Sequence of chain 1.A:
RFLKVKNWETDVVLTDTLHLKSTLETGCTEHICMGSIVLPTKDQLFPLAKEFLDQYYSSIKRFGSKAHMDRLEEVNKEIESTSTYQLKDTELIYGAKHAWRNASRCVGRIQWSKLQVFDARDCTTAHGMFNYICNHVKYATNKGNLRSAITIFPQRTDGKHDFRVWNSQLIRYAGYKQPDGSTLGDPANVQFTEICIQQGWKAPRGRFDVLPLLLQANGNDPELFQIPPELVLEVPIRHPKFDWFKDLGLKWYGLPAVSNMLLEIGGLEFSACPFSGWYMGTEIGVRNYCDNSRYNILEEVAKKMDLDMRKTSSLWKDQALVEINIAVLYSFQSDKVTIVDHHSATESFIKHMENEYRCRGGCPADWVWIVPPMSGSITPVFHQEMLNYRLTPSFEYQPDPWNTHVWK

Binding-site contacts:
Ligand atom C09 contacts residue GLU296 of chain 1.A at 3.5 Å.
Ligand atom N28 contacts residue HEM1 of chain 1.C at 3.6 Å.
Ligand atom C23 contacts residue ASN273 of chain 1.A at 3.3 Å.
Ligand atom C03 contacts residue HEM1 of chain 1.C at 3.0 Å.
Ligand atom N02 contacts residue GLU296 of chain 1.A at 2.5 Å (salt-bridge).
Ligand atom C10 contacts residue HEM1 of chain 1.C at 3.7 Å.
Ligand atom N02 contacts residue PRO269 of chain 1.A at 3.7 Å.
Ligand atom N02 contacts residue HEM1 of chain 1.C at 3.8 Å.
Ligand atom N01 contacts residue GLU296 of chain 1.A at 2.6 Å (salt-bridge).
Ligand atom N28 contacts residue TRP382 of chain 1.A at 3.4 Å.
Ligand atom C08 contacts residue VAL271 of chain 1.A at 3.6 Å (hydrophobic).
Ligand atom C29 contacts residue HEM1 of chain 1.C at 3.6 Å.
Ligand atom C07 contacts residue HEM1 of chain 1.C at 3.4 Å.
Ligand atom C26 contacts residue HEM1 of chain 1.C at 3.2 Å.
Ligand atom C06 contacts residue VAL271 of chain 1.A at 3.6 Å (hydrophobic).
Ligand atom C06 contacts residue HEM1 of chain 1.C at 3.1 Å.
Ligand atom N02 contacts residue TYR292 of chain 1.A at 3.5 Å.
Ligand atom N02 contacts residue TRP291 of chain 1.A at 2.8 Å (h-bond).
Ligand atom C05 contacts residue HEM1 of chain 1.C at 3.6 Å.
Ligand atom C24 contacts residue HEM1 of chain 1.C at 3.9 Å.
Ligand atom C22 contacts residue TYR410 of chain 1.A at 3.7 Å (hydrophobic).
Ligand atom C24 contacts residue VAL271 of chain 1.A at 3.7 Å (hydrophobic).
Ligand atom C29 contacts residue TRP382 of chain 1.A at 3.5 Å (hydrophobic).
Ligand atom C09 contacts residue HEM1 of chain 1.C at 3.3 Å.
Ligand atom C25 contacts residue HEM1 of chain 1.C at 3.4 Å.
Ligand atom C02 contacts residue HEM1 of chain 1.C at 3.6 Å.
Ligand atom C24 contacts residue ASN273 of chain 1.A at 3.6 Å.
Ligand atom C04 contacts residue HEM1 of chain 1.C at 3.2 Å.
Ligand atom C21 contacts residue HEM1 of chain 1.C at 3.6 Å.
Ligand atom O12 contacts residue VAL271 of chain 1.A at 3.4 Å.
Ligand atom C29 contacts residue TYR410 of chain 1.A at 3.6 Å (hydrophobic).
Ligand atom O12 contacts residue HEM1 of chain 1.C at 3.7 Å.
Ligand atom C02 contacts residue GLU296 of chain 1.A at 3.3 Å.
Ligand atom C06 contacts residue PHE288 of chain 1.A at 3.5 Å (hydrophobic).
Ligand atom N01 contacts residue HEM1 of chain 1.C at 3.8 Å.
Ligand atom C07 contacts residue VAL271 of chain 1.A at 3.3 Å (hydrophobic).
Ligand atom C10 contacts residue GLU296 of chain 1.A at 3.5 Å.
Ligand atom C02 contacts residue TRP291 of chain 1.A at 3.8 Å (hydrophobic).
Ligand atom C11 contacts residue HEM1 of chain 1.C at 3.5 Å.
Ligand atom C08 contacts residue HEM1 of chain 1.C at 3.6 Å.

A protein and the small-molecule ligand that binds it are described below.
Small molecule (SMILES): CNCc1cccc(OCc2ccc3ccc(N)nc3c2)c1